This protein binds this small molecule.
Small molecule (SMILES): C=C(C)[C@@H]1CC[C@@]2(C)O[C@H]2C1

Binding-site contacts:
Ligand atom C4 contacts residue THR56 of chain 1.B at 2.6 Å.
Ligand atom C8 contacts residue HIS55 of chain 1.B at 3.5 Å.
Ligand atom C1 contacts residue THR56 of chain 1.B at 3.7 Å.
Ligand atom C1 contacts residue HIS55 of chain 1.B at 3.2 Å.
Ligand atom C6 contacts residue HIS55 of chain 1.B at 4.1 Å.
Ligand atom C7 contacts residue HEM1 of chain 1.I at 2.7 Å.
Ligand atom C9 contacts residue TYR38 of chain 1.B at 4.0 Å (hydrophobic).
Ligand atom C5 contacts residue VAL59 of chain 1.B at 2.8 Å (hydrophobic).
Ligand atom C7 contacts residue PHE21 of chain 1.B at 4.1 Å (hydrophobic).
Ligand atom C2 contacts residue PHE21 of chain 1.B at 3.7 Å (hydrophobic).
Ligand atom C3 contacts residue PHE52 of chain 1.B at 4.2 Å (hydrophobic).
Ligand atom C7 contacts residue PHE35 of chain 1.B at 3.0 Å (hydrophobic).
Ligand atom C2 contacts residue PHE52 of chain 1.B at 3.5 Å (hydrophobic).
Ligand atom C4 contacts residue HIS55 of chain 1.B at 1.9 Å.
Ligand atom C8 contacts residue PHE35 of chain 1.B at 4.2 Å (hydrophobic).
Ligand atom O contacts residue HEM1 of chain 1.I at 2.5 Å.
Ligand atom C5 contacts residue PHE21 of chain 1.B at 4.0 Å (hydrophobic).
Ligand atom C contacts residue PHE21 of chain 1.B at 3.8 Å (hydrophobic).
Ligand atom C2 contacts residue THR56 of chain 1.B at 2.7 Å.
Ligand atom C3 contacts residue TYR38 of chain 1.B at 3.6 Å (hydrophobic).
Ligand atom C6 contacts residue HEM1 of chain 1.I at 3.5 Å.
Ligand atom O contacts residue HIS55 of chain 1.B at 3.8 Å.
Ligand atom C6 contacts residue VAL59 of chain 1.B at 3.3 Å (hydrophobic).
Ligand atom C1 contacts residue PHE21 of chain 1.B at 4.1 Å (hydrophobic).
Ligand atom C3 contacts residue THR56 of chain 1.B at 3.0 Å.
Ligand atom C9 contacts residue HIS55 of chain 1.B at 2.0 Å.
Ligand atom C6 contacts residue PHE35 of chain 1.B at 3.8 Å (hydrophobic).
Ligand atom C3 contacts residue HIS55 of chain 1.B at 2.0 Å.
Ligand atom C8 contacts residue HEM1 of chain 1.I at 3.3 Å.
Ligand atom C contacts residue TYR38 of chain 1.B at 3.2 Å (hydrophobic).
Ligand atom O contacts residue VAL59 of chain 1.B at 3.2 Å.
Ligand atom C2 contacts residue TYR38 of chain 1.B at 2.8 Å (hydrophobic).
Ligand atom C contacts residue PHE35 of chain 1.B at 3.0 Å (hydrophobic).
Ligand atom C7 contacts residue VAL59 of chain 1.B at 3.9 Å (hydrophobic).
Ligand atom C4 contacts residue VAL59 of chain 1.B at 3.0 Å (hydrophobic).
Ligand atom C5 contacts residue THR56 of chain 1.B at 3.9 Å.
Ligand atom C2 contacts residue HIS55 of chain 1.B at 3.9 Å.
Ligand atom C5 contacts residue HIS55 of chain 1.B at 3.2 Å.
Ligand atom C9 contacts residue HEM1 of chain 1.I at 3.2 Å.
Ligand atom C1 contacts residue TYR38 of chain 1.B at 2.8 Å (hydrophobic).

Sequence of chain 1.B:
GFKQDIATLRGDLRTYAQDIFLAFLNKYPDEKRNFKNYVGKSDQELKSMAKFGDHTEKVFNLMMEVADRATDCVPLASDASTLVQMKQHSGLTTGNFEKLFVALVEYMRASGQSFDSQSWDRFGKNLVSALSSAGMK